Binding-site contacts:
Ligand atom C6 contacts residue ASN49 of chain 1.I at 4.4 Å.
Ligand atom O7 contacts residue ASN49 of chain 1.I at 3.8 Å.
Ligand atom C1 contacts residue ASN49 of chain 1.I at 1.4 Å.
Ligand atom C2 contacts residue ASN49 of chain 1.I at 2.5 Å.
Ligand atom O5 contacts residue ASN49 of chain 1.I at 2.3 Å (h-bond).
Ligand atom C7 contacts residue ASN49 of chain 1.I at 3.6 Å.
Ligand atom C3 contacts residue ASN49 of chain 1.I at 3.8 Å.
Ligand atom C4 contacts residue ASN49 of chain 1.I at 4.2 Å.
Ligand atom C5 contacts residue ASN49 of chain 1.I at 3.6 Å.
Ligand atom N2 contacts residue ASN49 of chain 1.I at 2.9 Å (h-bond).

This protein binds this small molecule.
Small molecule (SMILES): CC(=O)N[C@@H]1[C@@H](O)[C@H](O)[C@@H](CO)O[C@H]1O

Sequence of chain 1.I:
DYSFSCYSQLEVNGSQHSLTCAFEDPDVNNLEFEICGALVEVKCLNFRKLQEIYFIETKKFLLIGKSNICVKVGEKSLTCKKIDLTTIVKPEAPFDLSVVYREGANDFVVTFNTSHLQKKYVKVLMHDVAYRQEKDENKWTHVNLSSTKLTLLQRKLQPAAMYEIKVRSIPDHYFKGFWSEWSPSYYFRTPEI